Sequence of chain 1.B:
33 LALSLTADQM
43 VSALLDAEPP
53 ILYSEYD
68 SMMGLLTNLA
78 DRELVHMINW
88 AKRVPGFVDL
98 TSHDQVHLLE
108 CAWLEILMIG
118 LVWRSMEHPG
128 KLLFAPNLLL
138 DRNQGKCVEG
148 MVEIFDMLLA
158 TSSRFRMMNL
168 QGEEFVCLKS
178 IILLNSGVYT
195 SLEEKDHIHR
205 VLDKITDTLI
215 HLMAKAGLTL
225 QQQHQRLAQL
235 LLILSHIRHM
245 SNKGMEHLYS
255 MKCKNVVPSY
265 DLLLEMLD

Binding-site contacts:
Ligand atom C23 contacts residue G9J1 of chain 1.G at 0.5 Å.
Ligand atom N33 contacts residue G9J1 of chain 1.G at 2.7 Å.
Ligand atom F39 contacts residue G9J1 of chain 1.G at 1.3 Å.
Ligand atom F22 contacts residue GLY248 of chain 1.B at 3.0 Å.
Ligand atom O30 contacts residue G9J1 of chain 1.G at 1.2 Å.
Ligand atom C7 contacts residue G9J1 of chain 1.G at 1.0 Å.
Ligand atom C26 contacts residue G9J1 of chain 1.G at 0.5 Å.
Ligand atom C15 contacts residue G9J1 of chain 1.G at 0.6 Å.
Ligand atom C11 contacts residue G9J1 of chain 1.G at 0.8 Å.
Ligand atom C36 contacts residue G9J1 of chain 1.G at 3.2 Å.
Ligand atom C10 contacts residue G9J1 of chain 1.G at 0.6 Å.
Ligand atom C5 contacts residue G9J1 of chain 1.G at 0.6 Å.
Ligand atom C27 contacts residue G9J1 of chain 1.G at 0.6 Å.
Ligand atom C14 contacts residue G9J1 of chain 1.G at 1.2 Å.
Ligand atom C8 contacts residue G9J1 of chain 1.G at 0.7 Å.
Ligand atom C21 contacts residue G9J1 of chain 1.G at 1.7 Å.
Ligand atom C18 contacts residue G9J1 of chain 1.G at 0.5 Å.
Ligand atom C1 contacts residue G9J1 of chain 1.G at 2.2 Å.
Ligand atom N12 contacts residue G9J1 of chain 1.G at 0.6 Å.
Ligand atom C34 contacts residue VAL260 of chain 1.B at 3.0 Å (hydrophobic).
Ligand atom F29 contacts residue MET70 of chain 1.B at 3.1 Å.
Ligand atom C9 contacts residue G9J1 of chain 1.G at 1.1 Å.
Ligand atom C25 contacts residue G9J1 of chain 1.G at 0.4 Å.
Ligand atom C24 contacts residue G9J1 of chain 1.G at 0.2 Å.
Ligand atom C20 contacts residue G9J1 of chain 1.G at 0.4 Å.
Ligand atom N17 contacts residue G9J1 of chain 1.G at 0.7 Å.
Ligand atom C32 contacts residue VAL260 of chain 1.B at 2.9 Å (hydrophobic).
Ligand atom C32 contacts residue G9J1 of chain 1.G at 1.6 Å.
Ligand atom C35 contacts residue ASP78 of chain 1.B at 3.0 Å.
Ligand atom F29 contacts residue G9J1 of chain 1.G at 1.8 Å.
Ligand atom C19 contacts residue G9J1 of chain 1.G at 0.7 Å.
Ligand atom C6 contacts residue G9J1 of chain 1.G at 0.7 Å.
Ligand atom F38 contacts residue LEU266 of chain 1.B at 3.0 Å.
Ligand atom N33 contacts residue ASP78 of chain 1.B at 2.5 Å (salt-bridge).
Ligand atom C4 contacts residue G9J1 of chain 1.G at 0.6 Å.
Ligand atom C31 contacts residue G9J1 of chain 1.G at 0.7 Å.
Ligand atom C34 contacts residue ASP78 of chain 1.B at 3.2 Å.
Ligand atom C28 contacts residue G9J1 of chain 1.G at 0.6 Å.
Ligand atom F22 contacts residue G9J1 of chain 1.G at 0.8 Å.
Ligand atom C2 contacts residue G9J1 of chain 1.G at 1.7 Å.

This small molecule binds to this protein.
Small molecule (SMILES): C[C@@H]1Cc2c([nH]c3ccccc23)[C@@H](c2c(F)cc(OCCN3CC(CF)C3)cc2F)N1CC(C)(C)F